Binding-site contacts:
Ligand atom O7 contacts residue ARG220 of chain 1.D at 3.6 Å.
Ligand atom C7 contacts residue SER219 of chain 1.D at 3.8 Å.
Ligand atom C5 contacts residue THR167 of chain 1.C at 3.9 Å.
Ligand atom O7 contacts residue ASN165 of chain 1.C at 3.6 Å (h-bond).
Ligand atom O7 contacts residue ARG222 of chain 1.D at 3.2 Å (salt-bridge).
Ligand atom C7 contacts residue ARG222 of chain 1.D at 3.9 Å.
Ligand atom C8 contacts residue PRO221 of chain 1.D at 4.0 Å (hydrophobic).
Ligand atom C5 contacts residue ASN165 of chain 1.C at 3.7 Å.
Ligand atom C8 contacts residue NAG1 of chain 1.L at 3.8 Å.
Ligand atom O5 contacts residue THR167 of chain 1.C at 3.5 Å (h-bond).
Ligand atom C3 contacts residue ASN165 of chain 1.C at 3.8 Å.
Ligand atom C2 contacts residue ARG222 of chain 1.D at 4.0 Å.
Ligand atom C1 contacts residue ASN165 of chain 1.C at 1.4 Å.
Ligand atom O5 contacts residue LEU244 of chain 1.C at 3.9 Å.
Ligand atom O3 contacts residue ARG222 of chain 1.D at 4.0 Å.
Ligand atom N2 contacts residue SER219 of chain 1.D at 3.1 Å (h-bond).
Ligand atom C7 contacts residue PRO221 of chain 1.D at 4.2 Å (hydrophobic).
Ligand atom N2 contacts residue ASN165 of chain 1.C at 2.9 Å (h-bond).
Ligand atom C8 contacts residue SER219 of chain 1.D at 3.6 Å.
Ligand atom O7 contacts residue PRO221 of chain 1.D at 3.5 Å.
Ligand atom C8 contacts residue ILE242 of chain 1.C at 4.0 Å (hydrophobic).
Ligand atom O4 contacts residue ARG222 of chain 1.D at 4.2 Å.
Ligand atom O6 contacts residue THR167 of chain 1.C at 2.7 Å (h-bond).
Ligand atom C1 contacts residue SER219 of chain 1.D at 4.3 Å.
Ligand atom O5 contacts residue ASN165 of chain 1.C at 2.4 Å (h-bond).
Ligand atom C3 contacts residue ARG222 of chain 1.D at 4.3 Å.
Ligand atom C4 contacts residue ARG222 of chain 1.D at 3.7 Å.
Ligand atom C4 contacts residue ASN165 of chain 1.C at 4.2 Å.
Ligand atom C8 contacts residue ARG222 of chain 1.D at 4.2 Å.
Ligand atom C6 contacts residue LEU244 of chain 1.C at 4.4 Å (hydrophobic).
Ligand atom C2 contacts residue ASN165 of chain 1.C at 2.5 Å.
Ligand atom C1 contacts residue LEU244 of chain 1.C at 4.0 Å (hydrophobic).
Ligand atom C7 contacts residue ASN165 of chain 1.C at 3.4 Å.
Ligand atom C6 contacts residue ARG222 of chain 1.D at 4.1 Å.
Ligand atom C3 contacts residue SER219 of chain 1.D at 4.0 Å.
Ligand atom C5 contacts residue ARG222 of chain 1.D at 4.4 Å.
Ligand atom C5 contacts residue LEU244 of chain 1.C at 3.8 Å (hydrophobic).
Ligand atom C6 contacts residue THR167 of chain 1.C at 3.2 Å.
Ligand atom C2 contacts residue SER219 of chain 1.D at 4.0 Å.
Ligand atom O3 contacts residue SER219 of chain 1.D at 4.4 Å.

This small molecule binds to this protein.
Small molecule (SMILES): CC(=O)N[C@H]1[C@H](O[C@H]2[C@H](O)[C@@H](NC(C)=O)CO[C@@H]2CO)O[C@H](CO)[C@@H](O)[C@@H]1O

Sequence of chain 1.C:
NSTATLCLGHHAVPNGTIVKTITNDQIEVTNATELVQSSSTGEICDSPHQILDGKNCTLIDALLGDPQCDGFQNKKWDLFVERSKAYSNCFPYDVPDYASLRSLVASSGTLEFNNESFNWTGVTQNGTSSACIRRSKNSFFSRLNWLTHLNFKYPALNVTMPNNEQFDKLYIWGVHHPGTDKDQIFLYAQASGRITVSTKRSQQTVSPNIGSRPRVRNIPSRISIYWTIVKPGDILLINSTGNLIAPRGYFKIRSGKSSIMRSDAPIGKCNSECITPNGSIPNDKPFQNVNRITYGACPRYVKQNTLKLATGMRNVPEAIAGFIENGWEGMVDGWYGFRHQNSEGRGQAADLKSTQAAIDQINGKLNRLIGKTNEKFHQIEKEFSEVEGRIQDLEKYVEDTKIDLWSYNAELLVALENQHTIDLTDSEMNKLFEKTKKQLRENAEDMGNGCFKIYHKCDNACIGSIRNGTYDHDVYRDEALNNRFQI

Sequence of chain 1.D:
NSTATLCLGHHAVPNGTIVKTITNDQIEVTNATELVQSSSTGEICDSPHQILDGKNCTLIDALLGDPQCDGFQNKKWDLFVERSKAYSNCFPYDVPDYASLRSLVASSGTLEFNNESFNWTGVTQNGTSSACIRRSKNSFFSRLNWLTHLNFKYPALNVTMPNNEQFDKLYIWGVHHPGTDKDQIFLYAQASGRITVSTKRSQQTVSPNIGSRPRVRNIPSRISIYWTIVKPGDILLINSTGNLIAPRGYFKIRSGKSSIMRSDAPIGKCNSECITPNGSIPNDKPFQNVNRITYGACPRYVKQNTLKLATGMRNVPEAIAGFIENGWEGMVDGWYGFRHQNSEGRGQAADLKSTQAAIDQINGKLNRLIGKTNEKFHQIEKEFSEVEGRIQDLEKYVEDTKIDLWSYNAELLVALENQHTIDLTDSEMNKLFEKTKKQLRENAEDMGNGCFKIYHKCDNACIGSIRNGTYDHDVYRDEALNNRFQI